Binding-site contacts:
Ligand atom O1A contacts residue FE1 of chain 1.TA at 2.1 Å.
Ligand atom O1A contacts residue ARG58 of chain 1.F at 2.9 Å (salt-bridge).
Ligand atom C3' contacts residue TYR209 of chain 1.F at 3.5 Å (hydrophobic).
Ligand atom PB contacts residue MG1 of chain 1.VA at 3.5 Å.
Ligand atom O1A contacts residue ASP101 of chain 1.F at 3.0 Å (salt-bridge).
Ligand atom C2 contacts residue TYR268 of chain 1.F at 3.6 Å (hydrophobic).
Ligand atom N6 contacts residue GLN269 of chain 1.F at 3.6 Å (h-bond).
Ligand atom O1G contacts residue LYS206 of chain 1.F at 2.9 Å (salt-bridge).
Ligand atom PA contacts residue FE1 of chain 1.TA at 3.2 Å.
Ligand atom PG contacts residue MG1 of chain 1.VA at 3.4 Å.
Ligand atom O3' contacts residue LEU44 of chain 1.F at 3.5 Å.
Ligand atom O4' contacts residue ARG58 of chain 1.F at 3.0 Å (salt-bridge).
Ligand atom O2A contacts residue MG1 of chain 1.UA at 2.2 Å.
Ligand atom O2A contacts residue HIS104 of chain 1.F at 3.1 Å (h-bond).
Ligand atom O3G contacts residue ARG260 of chain 1.F at 2.9 Å (salt-bridge).
Ligand atom O3' contacts residue TYR209 of chain 1.F at 3.5 Å.
Ligand atom O2G contacts residue ARG260 of chain 1.F at 2.8 Å (salt-bridge).
Ligand atom C3' contacts residue ASP213 of chain 1.F at 3.4 Å.
Ligand atom O3' contacts residue ASP213 of chain 1.F at 2.5 Å (salt-bridge).
Ligand atom O1A contacts residue ASP205 of chain 1.F at 3.2 Å (salt-bridge).
Ligand atom O1B contacts residue MG1 of chain 1.VA at 2.1 Å.
Ligand atom O2G contacts residue LYS206 of chain 1.F at 3.3 Å.
Ligand atom C2 contacts residue LEU44 of chain 1.F at 3.3 Å (hydrophobic).
Ligand atom O5' contacts residue ARG58 of chain 1.F at 3.5 Å (salt-bridge).
Ligand atom O1A contacts residue HIS61 of chain 1.F at 3.2 Å (h-bond).
Ligand atom N6 contacts residue TYR268 of chain 1.F at 3.4 Å (h-bond).
Ligand atom N1 contacts residue TYR268 of chain 1.F at 3.0 Å (h-bond).
Ligand atom O1G contacts residue MG1 of chain 1.VA at 2.0 Å.
Ligand atom N3A contacts residue ASP205 of chain 1.F at 2.8 Å (salt-bridge).
Ligand atom C6 contacts residue TYR268 of chain 1.F at 3.3 Å (hydrophobic).
Ligand atom PA contacts residue MG1 of chain 1.UA at 3.2 Å.
Ligand atom O2A contacts residue HIS127 of chain 1.F at 2.9 Å (h-bond).
Ligand atom O1B contacts residue ASP205 of chain 1.F at 3.6 Å.
Ligand atom PA contacts residue ARG58 of chain 1.F at 3.6 Å.
Ligand atom O2A contacts residue ASP101 of chain 1.F at 3.3 Å (salt-bridge).
Ligand atom O2G contacts residue TYR209 of chain 1.F at 2.5 Å (h-bond).
Ligand atom C5 contacts residue ALA109 of chain 1.F at 3.6 Å (hydrophobic).
Ligand atom C4' contacts residue ARG58 of chain 1.F at 3.5 Å.
Ligand atom O3' contacts residue GLN43 of chain 1.F at 3.0 Å (h-bond).
Ligand atom N7 contacts residue ALA109 of chain 1.F at 3.5 Å.

Sequence of chain 1.F:
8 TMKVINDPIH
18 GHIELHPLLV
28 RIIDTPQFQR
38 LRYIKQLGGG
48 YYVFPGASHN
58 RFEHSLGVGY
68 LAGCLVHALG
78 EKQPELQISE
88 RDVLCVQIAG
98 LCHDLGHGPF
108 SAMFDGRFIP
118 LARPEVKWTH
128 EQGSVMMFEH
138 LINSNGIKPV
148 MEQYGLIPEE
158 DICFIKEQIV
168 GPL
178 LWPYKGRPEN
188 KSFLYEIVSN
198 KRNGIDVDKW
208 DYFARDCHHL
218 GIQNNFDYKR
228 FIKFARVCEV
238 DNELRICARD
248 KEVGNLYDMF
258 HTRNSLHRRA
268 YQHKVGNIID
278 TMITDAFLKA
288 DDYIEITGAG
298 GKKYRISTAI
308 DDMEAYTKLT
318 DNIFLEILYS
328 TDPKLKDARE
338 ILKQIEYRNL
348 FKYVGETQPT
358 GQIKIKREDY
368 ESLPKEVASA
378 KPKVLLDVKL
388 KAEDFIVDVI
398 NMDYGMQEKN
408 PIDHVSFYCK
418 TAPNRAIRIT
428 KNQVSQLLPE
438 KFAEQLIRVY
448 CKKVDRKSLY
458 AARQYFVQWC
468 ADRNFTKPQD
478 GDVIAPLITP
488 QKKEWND

The small molecule below binds the protein below.
Small molecule (SMILES): Nc1ncnc2c1ncn2[C@H]1C[C@H](O)[C@@H](CO[P](=O)(O)N[P](=O)(O)OP(=O)(O)O)O1